Sequence of chain 2.A:
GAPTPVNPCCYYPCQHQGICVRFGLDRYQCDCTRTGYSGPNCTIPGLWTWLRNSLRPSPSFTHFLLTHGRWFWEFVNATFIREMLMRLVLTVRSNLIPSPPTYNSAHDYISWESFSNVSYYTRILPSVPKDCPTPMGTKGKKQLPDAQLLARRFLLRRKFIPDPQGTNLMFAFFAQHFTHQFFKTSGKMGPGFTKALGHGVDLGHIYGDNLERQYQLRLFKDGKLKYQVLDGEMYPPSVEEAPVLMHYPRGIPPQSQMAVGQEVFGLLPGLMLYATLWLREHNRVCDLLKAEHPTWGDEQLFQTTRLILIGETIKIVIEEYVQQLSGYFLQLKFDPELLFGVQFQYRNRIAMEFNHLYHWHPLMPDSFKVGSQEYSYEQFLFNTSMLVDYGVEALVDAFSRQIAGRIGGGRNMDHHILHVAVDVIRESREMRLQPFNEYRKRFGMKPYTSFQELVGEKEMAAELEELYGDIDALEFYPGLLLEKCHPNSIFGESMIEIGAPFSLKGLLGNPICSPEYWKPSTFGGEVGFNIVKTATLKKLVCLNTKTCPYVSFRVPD

Binding-site contacts:
Ligand atom O4 contacts residue TYR218 of chain 2.A at 4.3 Å.
Ligand atom O7 contacts residue MET192 of chain 1.A at 3.5 Å.
Ligand atom C6 contacts residue PHE196 of chain 1.A at 3.5 Å (hydrophobic).
Ligand atom C6 contacts residue TYR123 of chain 1.A at 3.2 Å (hydrophobic).
Ligand atom O5 contacts residue TYR123 of chain 1.A at 3.2 Å.
Ligand atom O6 contacts residue LEU214 of chain 2.A at 4.0 Å.
Ligand atom O7 contacts residue ASN120 of chain 1.A at 3.5 Å (h-bond).
Ligand atom O6 contacts residue TYR123 of chain 1.A at 3.2 Å (h-bond).
Ligand atom C3 contacts residue LEU214 of chain 2.A at 4.1 Å (hydrophobic).
Ligand atom C2 contacts residue ASN120 of chain 1.A at 2.5 Å.
Ligand atom C4 contacts residue ASN120 of chain 1.A at 4.2 Å.
Ligand atom O5 contacts residue ASN120 of chain 1.A at 2.3 Å (h-bond).
Ligand atom C7 contacts residue MET192 of chain 1.A at 4.1 Å (hydrophobic).
Ligand atom C5 contacts residue LEU214 of chain 2.A at 4.3 Å (hydrophobic).
Ligand atom C6 contacts residue GLU215 of chain 2.A at 3.7 Å.
Ligand atom O5 contacts residue LEU214 of chain 2.A at 4.1 Å.
Ligand atom C8 contacts residue MET192 of chain 1.A at 3.9 Å (hydrophobic).
Ligand atom C5 contacts residue ASN120 of chain 1.A at 3.6 Å.
Ligand atom C1 contacts residue TYR123 of chain 1.A at 4.0 Å (hydrophobic).
Ligand atom O3 contacts residue LEU214 of chain 2.A at 4.1 Å.
Ligand atom O2 contacts residue TYR218 of chain 2.A at 4.4 Å.
Ligand atom C1 contacts residue GLU116 of chain 1.A at 3.9 Å.
Ligand atom O7 contacts residue GLU116 of chain 1.A at 4.3 Å.
Ligand atom C5 contacts residue TYR123 of chain 1.A at 4.1 Å (hydrophobic).
Ligand atom N2 contacts residue ASN120 of chain 1.A at 2.9 Å (h-bond).
Ligand atom C1 contacts residue ASN120 of chain 1.A at 1.4 Å.
Ligand atom C7 contacts residue ASN120 of chain 1.A at 3.4 Å.
Ligand atom C5 contacts residue PHE196 of chain 1.A at 4.1 Å (hydrophobic).
Ligand atom C3 contacts residue ASN120 of chain 1.A at 3.8 Å.
Ligand atom C1 contacts residue LEU214 of chain 2.A at 4.5 Å (hydrophobic).
Ligand atom C6 contacts residue TYR218 of chain 2.A at 4.2 Å (hydrophobic).
Ligand atom O6 contacts residue GLU215 of chain 2.A at 3.8 Å.
Ligand atom O6 contacts residue TYR218 of chain 2.A at 3.3 Å.
Ligand atom C2 contacts residue LEU214 of chain 2.A at 3.8 Å (hydrophobic).
Ligand atom O3 contacts residue GLN219 of chain 2.A at 3.5 Å (h-bond).
Ligand atom O5 contacts residue GLU116 of chain 1.A at 3.9 Å.
Ligand atom O7 contacts residue LEU214 of chain 2.A at 3.6 Å.
Ligand atom C2 contacts residue GLU116 of chain 1.A at 4.4 Å.
Ligand atom C4 contacts residue LEU214 of chain 2.A at 3.8 Å (hydrophobic).
Ligand atom C5 contacts residue TYR218 of chain 2.A at 4.1 Å (hydrophobic).

This small molecule binds to this protein.
Small molecule (SMILES): CC(=O)N[C@H]1[C@H](O[C@H]2[C@H](O)[C@@H](NC=O)CO[C@@H]2CO)O[C@H](CO)[C@@H](O[C@@H]2O[C@H](CO[C@@H]3O[C@H](CO)[C@@H](O)[C@H](O)[C@@H]3O)[C@@H](O)[C@H](O[C@@H]3O[C@H](CO)[C@@H](O)[C@H](O)[C@@H]3O)[C@@H]2O)[C@@H]1O

Sequence of chain 1.A:
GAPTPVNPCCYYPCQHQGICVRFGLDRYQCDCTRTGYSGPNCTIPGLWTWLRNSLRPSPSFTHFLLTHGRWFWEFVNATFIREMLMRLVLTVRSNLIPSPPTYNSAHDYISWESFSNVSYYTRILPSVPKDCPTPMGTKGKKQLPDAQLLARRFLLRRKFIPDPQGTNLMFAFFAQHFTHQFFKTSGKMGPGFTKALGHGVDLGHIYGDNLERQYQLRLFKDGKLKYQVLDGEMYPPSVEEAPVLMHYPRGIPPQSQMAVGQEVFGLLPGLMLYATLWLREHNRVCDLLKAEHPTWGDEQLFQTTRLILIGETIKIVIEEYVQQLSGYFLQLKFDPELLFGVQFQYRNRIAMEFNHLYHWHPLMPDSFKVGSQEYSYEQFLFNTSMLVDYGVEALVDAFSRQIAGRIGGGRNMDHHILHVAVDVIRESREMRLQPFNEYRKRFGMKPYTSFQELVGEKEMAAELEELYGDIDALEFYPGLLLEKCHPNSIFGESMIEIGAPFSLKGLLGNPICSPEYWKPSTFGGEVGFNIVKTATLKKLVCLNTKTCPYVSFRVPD